A protein and the small-molecule ligand that binds it are described below.
Small molecule (SMILES): Cc1cccc(-n2nc(C(C)(C)C)cc2NC(=O)Nc2ccc(Nc3ncnc4ccc(N)cc34)cc2)c1

Binding-site contacts:
Ligand atom CBA contacts residue GLU63 of chain 1.A at 3.6 Å.
Ligand atom C2 contacts residue GLU92 of chain 1.A at 3.4 Å.
Ligand atom C2 contacts residue ALA46 of chain 1.A at 3.4 Å (hydrophobic).
Ligand atom CBD contacts residue PHE158 of chain 1.A at 3.7 Å (hydrophobic).
Ligand atom C4 contacts residue LEU146 of chain 1.A at 3.6 Å (hydrophobic).
Ligand atom CAQ contacts residue GLU63 of chain 1.A at 3.3 Å.
Ligand atom N3 contacts residue ALA46 of chain 1.A at 3.8 Å.
Ligand atom NAX contacts residue MET67 of chain 1.A at 3.6 Å (h-bond).
Ligand atom OAF contacts residue ASP157 of chain 1.A at 2.6 Å (salt-bridge).
Ligand atom CAA contacts residue GLU63 of chain 1.A at 3.7 Å.
Ligand atom CAP contacts residue MET94 of chain 1.A at 3.5 Å (hydrophobic).
Ligand atom CAQ contacts residue ASP157 of chain 1.A at 3.6 Å.
Ligand atom CBE contacts residue GLU63 of chain 1.A at 3.7 Å.
Ligand atom CAD contacts residue HIS137 of chain 1.A at 3.8 Å.
Ligand atom C5 contacts residue LEU146 of chain 1.A at 3.9 Å (hydrophobic).
Ligand atom NAX contacts residue ASP157 of chain 1.A at 3.2 Å (salt-bridge).
Ligand atom C2 contacts residue LEU146 of chain 1.A at 3.5 Å (hydrophobic).
Ligand atom CBC contacts residue ASP157 of chain 1.A at 3.6 Å.
Ligand atom NBK contacts residue ASP157 of chain 1.A at 3.6 Å.
Ligand atom NAW contacts residue GLU63 of chain 1.A at 2.5 Å (salt-bridge).
Ligand atom CAR contacts residue ASP157 of chain 1.A at 3.5 Å.
Ligand atom CAL contacts residue GLU63 of chain 1.A at 3.7 Å.
Ligand atom CAM contacts residue PHE158 of chain 1.A at 3.5 Å (hydrophobic).
Ligand atom CAP contacts residue LEU146 of chain 1.A at 3.8 Å (hydrophobic).
Ligand atom CBC contacts residue GLU63 of chain 1.A at 3.5 Å.
Ligand atom OAF contacts residue ALA156 of chain 1.A at 3.5 Å.
Ligand atom N1 contacts residue LEU146 of chain 1.A at 3.7 Å.
Ligand atom CAC contacts residue TYR135 of chain 1.A at 3.6 Å (hydrophobic).
Ligand atom CAZ contacts residue ASP157 of chain 1.A at 2.8 Å.
Ligand atom N3 contacts residue MET94 of chain 1.A at 3.3 Å (h-bond).
Ligand atom CAI contacts residue GLU63 of chain 1.A at 3.8 Å.
Ligand atom N1 contacts residue ALA46 of chain 1.A at 3.4 Å.
Ligand atom NAV contacts residue ASP157 of chain 1.A at 3.8 Å.
Ligand atom NAW contacts residue ASP157 of chain 1.A at 3.1 Å (salt-bridge).
Ligand atom CAB contacts residue LEU75 of chain 1.A at 3.6 Å (hydrophobic).
Ligand atom NAX contacts residue GLU63 of chain 1.A at 2.9 Å (salt-bridge).
Ligand atom N3 contacts residue LEU146 of chain 1.A at 3.8 Å.
Ligand atom CBG contacts residue ASP157 of chain 1.A at 3.7 Å.
Ligand atom CAG contacts residue GLU63 of chain 1.A at 3.6 Å.
Ligand atom CAZ contacts residue GLU63 of chain 1.A at 3.1 Å.

Sequence of chain 1.A:
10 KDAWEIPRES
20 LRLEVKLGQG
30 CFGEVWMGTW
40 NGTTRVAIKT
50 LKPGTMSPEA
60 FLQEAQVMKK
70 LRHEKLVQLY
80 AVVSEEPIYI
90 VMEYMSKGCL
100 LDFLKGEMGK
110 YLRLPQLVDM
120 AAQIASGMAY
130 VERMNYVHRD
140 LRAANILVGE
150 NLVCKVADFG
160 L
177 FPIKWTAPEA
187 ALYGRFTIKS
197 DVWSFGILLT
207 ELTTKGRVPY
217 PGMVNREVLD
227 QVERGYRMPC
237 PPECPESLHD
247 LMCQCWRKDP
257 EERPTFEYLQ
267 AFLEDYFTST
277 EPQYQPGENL